This protein binds this small molecule.
Small molecule (SMILES): CC(=O)N[C@@H]1[C@@H](O)[C@H](O)[C@@H](CO)O[C@H]1O

Binding-site contacts:
Ligand atom N2 contacts residue ASN683 of chain 1.G at 3.1 Å (h-bond).
Ligand atom C7 contacts residue ASN683 of chain 1.G at 3.4 Å.
Ligand atom C1 contacts residue ASN683 of chain 1.G at 1.4 Å.
Ligand atom O6 contacts residue ASP770 of chain 1.D at 4.0 Å.
Ligand atom C7 contacts residue GLY1105 of chain 1.G at 4.4 Å.
Ligand atom O7 contacts residue GLY1105 of chain 1.G at 3.9 Å.
Ligand atom C2 contacts residue ASN683 of chain 1.G at 2.5 Å.
Ligand atom O5 contacts residue ASP770 of chain 1.D at 4.1 Å.
Ligand atom O5 contacts residue ASN683 of chain 1.G at 2.3 Å (h-bond).
Ligand atom C8 contacts residue GLY1105 of chain 1.G at 4.0 Å.
Ligand atom C3 contacts residue ASN683 of chain 1.G at 3.8 Å.
Ligand atom O7 contacts residue ASN683 of chain 1.G at 3.2 Å (h-bond).
Ligand atom C5 contacts residue ASN683 of chain 1.G at 3.7 Å.
Ligand atom C4 contacts residue ASN683 of chain 1.G at 4.2 Å.
Ligand atom O6 contacts residue ILE768 of chain 1.D at 4.0 Å.

Sequence of chain 1.D:
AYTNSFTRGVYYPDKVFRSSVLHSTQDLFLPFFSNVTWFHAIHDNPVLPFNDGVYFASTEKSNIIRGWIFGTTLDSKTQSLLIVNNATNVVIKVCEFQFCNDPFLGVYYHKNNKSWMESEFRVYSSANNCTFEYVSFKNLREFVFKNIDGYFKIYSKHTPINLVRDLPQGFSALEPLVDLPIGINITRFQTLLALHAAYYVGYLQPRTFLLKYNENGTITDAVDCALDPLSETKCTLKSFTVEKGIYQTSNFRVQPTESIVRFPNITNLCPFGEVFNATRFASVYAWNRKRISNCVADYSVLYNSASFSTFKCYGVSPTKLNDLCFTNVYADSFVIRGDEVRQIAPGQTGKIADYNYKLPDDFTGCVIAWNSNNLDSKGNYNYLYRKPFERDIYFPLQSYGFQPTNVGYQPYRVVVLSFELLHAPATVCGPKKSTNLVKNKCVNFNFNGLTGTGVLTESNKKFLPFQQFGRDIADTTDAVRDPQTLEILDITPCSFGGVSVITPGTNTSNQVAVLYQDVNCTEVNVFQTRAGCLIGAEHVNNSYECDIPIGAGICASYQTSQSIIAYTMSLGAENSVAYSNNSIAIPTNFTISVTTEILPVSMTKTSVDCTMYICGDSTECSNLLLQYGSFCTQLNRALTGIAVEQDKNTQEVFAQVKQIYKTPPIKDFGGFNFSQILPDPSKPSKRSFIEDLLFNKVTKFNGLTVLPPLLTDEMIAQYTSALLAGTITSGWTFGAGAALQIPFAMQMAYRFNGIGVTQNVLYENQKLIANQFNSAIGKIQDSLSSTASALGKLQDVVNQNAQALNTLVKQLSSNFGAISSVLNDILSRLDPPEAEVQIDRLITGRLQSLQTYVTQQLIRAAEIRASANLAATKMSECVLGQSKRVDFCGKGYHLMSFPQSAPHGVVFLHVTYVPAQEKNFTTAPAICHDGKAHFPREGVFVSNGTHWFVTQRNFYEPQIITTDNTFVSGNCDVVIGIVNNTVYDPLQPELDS

Sequence of chain 1.G:
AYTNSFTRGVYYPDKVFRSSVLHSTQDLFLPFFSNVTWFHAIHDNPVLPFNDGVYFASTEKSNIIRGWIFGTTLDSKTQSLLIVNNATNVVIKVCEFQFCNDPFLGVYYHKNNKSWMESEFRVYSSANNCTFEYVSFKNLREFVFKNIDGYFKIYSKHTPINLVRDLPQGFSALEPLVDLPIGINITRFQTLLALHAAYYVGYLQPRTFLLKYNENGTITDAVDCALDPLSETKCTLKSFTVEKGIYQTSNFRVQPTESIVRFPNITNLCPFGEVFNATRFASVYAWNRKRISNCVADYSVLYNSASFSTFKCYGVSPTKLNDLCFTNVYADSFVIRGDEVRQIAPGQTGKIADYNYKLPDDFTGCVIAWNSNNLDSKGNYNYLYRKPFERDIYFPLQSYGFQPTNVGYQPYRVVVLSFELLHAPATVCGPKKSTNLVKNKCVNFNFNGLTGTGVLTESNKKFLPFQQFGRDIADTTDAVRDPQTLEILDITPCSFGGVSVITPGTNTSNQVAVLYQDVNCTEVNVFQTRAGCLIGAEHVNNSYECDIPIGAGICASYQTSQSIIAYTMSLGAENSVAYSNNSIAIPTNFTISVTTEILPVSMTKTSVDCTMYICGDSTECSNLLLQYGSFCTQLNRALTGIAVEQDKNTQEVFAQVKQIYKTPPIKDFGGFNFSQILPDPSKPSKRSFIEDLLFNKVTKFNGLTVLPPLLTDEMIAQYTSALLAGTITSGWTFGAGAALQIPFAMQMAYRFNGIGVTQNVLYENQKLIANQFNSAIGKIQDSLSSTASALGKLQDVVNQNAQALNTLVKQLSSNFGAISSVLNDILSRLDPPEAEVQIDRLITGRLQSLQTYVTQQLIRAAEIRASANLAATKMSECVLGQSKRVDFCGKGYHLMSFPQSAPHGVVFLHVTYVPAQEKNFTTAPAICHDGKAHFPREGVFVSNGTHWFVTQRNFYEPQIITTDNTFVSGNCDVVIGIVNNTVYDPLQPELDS